Sequence of chain 1.A:
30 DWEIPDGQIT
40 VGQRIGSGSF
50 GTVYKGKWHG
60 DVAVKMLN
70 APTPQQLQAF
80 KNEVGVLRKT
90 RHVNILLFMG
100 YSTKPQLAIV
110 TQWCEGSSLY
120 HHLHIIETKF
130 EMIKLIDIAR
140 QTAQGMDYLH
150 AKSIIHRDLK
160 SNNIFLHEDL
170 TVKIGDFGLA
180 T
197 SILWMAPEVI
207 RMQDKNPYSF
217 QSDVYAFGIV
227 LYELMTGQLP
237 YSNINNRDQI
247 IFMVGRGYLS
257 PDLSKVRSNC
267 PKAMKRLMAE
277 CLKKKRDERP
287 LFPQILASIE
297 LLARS

Binding-site contacts:
Ligand atom N24 contacts residue ASP175 of chain 1.A at 3.7 Å.
Ligand atom N10 contacts residue PHE176 of chain 1.A at 3.4 Å.
Ligand atom O29 contacts residue LEU95 of chain 1.A at 3.3 Å.
Ligand atom F20 contacts residue GLU82 of chain 1.A at 3.1 Å.
Ligand atom C16 contacts residue GLU82 of chain 1.A at 3.5 Å.
Ligand atom C11 contacts residue VAL52 of chain 1.A at 3.8 Å (hydrophobic).
Ligand atom C1 contacts residue CYS113 of chain 1.A at 3.8 Å (hydrophobic).
Ligand atom O29 contacts residue GLY174 of chain 1.A at 3.5 Å.
Ligand atom N24 contacts residue GLU82 of chain 1.A at 3.1 Å (salt-bridge).
Ligand atom C19 contacts residue THR110 of chain 1.A at 3.7 Å.
Ligand atom C1 contacts residue ALA62 of chain 1.A at 3.4 Å (hydrophobic).
Ligand atom C17 contacts residue GLU82 of chain 1.A at 3.7 Å.
Ligand atom C7 contacts residue THR110 of chain 1.A at 3.2 Å.
Ligand atom C11 contacts residue PHE176 of chain 1.A at 3.8 Å (hydrophobic).
Ligand atom C26 contacts residue LEU86 of chain 1.A at 3.6 Å (hydrophobic).
Ligand atom C21 contacts residue LYS64 of chain 1.A at 3.6 Å.
Ligand atom C9 contacts residue PHE176 of chain 1.A at 3.7 Å (hydrophobic).
Ligand atom N22 contacts residue GLU82 of chain 1.A at 2.6 Å (salt-bridge).
Ligand atom N13 contacts residue CYS113 of chain 1.A at 3.4 Å (h-bond).
Ligand atom C1 contacts residue GLN111 of chain 1.A at 3.3 Å.
Ligand atom C25 contacts residue ASP175 of chain 1.A at 3.6 Å.
Ligand atom C23 contacts residue GLU82 of chain 1.A at 3.3 Å.
Ligand atom C6 contacts residue PHE176 of chain 1.A at 3.7 Å (hydrophobic).
Ligand atom C18 contacts residue THR110 of chain 1.A at 3.6 Å.
Ligand atom C11 contacts residue ASP175 of chain 1.A at 3.6 Å.
Ligand atom C6 contacts residue ALA62 of chain 1.A at 3.5 Å (hydrophobic).
Ligand atom C5 contacts residue PHE176 of chain 1.A at 3.4 Å (hydrophobic).
Ligand atom C21 contacts residue ILE108 of chain 1.A at 3.8 Å (hydrophobic).
Ligand atom C19 contacts residue LYS64 of chain 1.A at 3.8 Å.
Ligand atom N2 contacts residue CYS113 of chain 1.A at 3.0 Å (h-bond).
Ligand atom C18 contacts residue LYS64 of chain 1.A at 3.7 Å.
Ligand atom C21 contacts residue ALA62 of chain 1.A at 3.7 Å (hydrophobic).
Ligand atom O29 contacts residue ASP175 of chain 1.A at 3.0 Å (salt-bridge).
Ligand atom C15 contacts residue ASP175 of chain 1.A at 3.5 Å.
Ligand atom F20 contacts residue ILE108 of chain 1.A at 3.4 Å.
Ligand atom C7 contacts residue ALA62 of chain 1.A at 3.6 Å (hydrophobic).
Ligand atom C21 contacts residue THR110 of chain 1.A at 3.5 Å.
Ligand atom F20 contacts residue LEU86 of chain 1.A at 3.3 Å.
Ligand atom C23 contacts residue ASP175 of chain 1.A at 3.5 Å.
Ligand atom C15 contacts residue LEU95 of chain 1.A at 3.8 Å (hydrophobic).

The protein below binds the small molecule below.
Small molecule (SMILES): CNc1ncc2cc(-c3cc(NC(=O)NCCC(C)(C)C)c(F)cc3C)c(C)nc2n1